A small-molecule ligand and the protein it binds are described below.
Small molecule (SMILES): O=C(O)C1=C[C@@H](OP(=O)(O)O)[C@@H](O)[C@H](O)C1

Sequence of chain 1.A:
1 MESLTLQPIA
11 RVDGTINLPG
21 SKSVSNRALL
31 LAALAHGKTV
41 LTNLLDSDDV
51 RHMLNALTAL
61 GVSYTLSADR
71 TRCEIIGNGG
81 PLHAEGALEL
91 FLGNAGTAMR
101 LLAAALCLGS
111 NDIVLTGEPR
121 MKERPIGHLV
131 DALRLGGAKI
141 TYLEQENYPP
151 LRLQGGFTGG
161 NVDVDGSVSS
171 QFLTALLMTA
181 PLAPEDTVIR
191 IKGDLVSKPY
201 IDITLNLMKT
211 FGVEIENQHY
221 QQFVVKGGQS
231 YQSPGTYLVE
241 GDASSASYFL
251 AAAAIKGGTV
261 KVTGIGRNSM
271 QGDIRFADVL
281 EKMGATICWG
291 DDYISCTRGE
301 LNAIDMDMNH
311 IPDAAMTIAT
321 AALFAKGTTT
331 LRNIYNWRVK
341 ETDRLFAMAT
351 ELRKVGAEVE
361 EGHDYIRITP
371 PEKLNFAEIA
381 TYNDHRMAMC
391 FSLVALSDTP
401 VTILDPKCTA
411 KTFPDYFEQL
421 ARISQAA

Binding-site contacts:
Ligand atom O3 contacts residue GPJ1 of chain 1.B at 2.8 Å (h-bond).
Ligand atom O7 contacts residue ASN336 of chain 1.A at 2.9 Å (h-bond).
Ligand atom C1 contacts residue GLN171 of chain 1.A at 3.5 Å.
Ligand atom O2 contacts residue LYS340 of chain 1.A at 2.9 Å (salt-bridge).
Ligand atom O6 contacts residue SER170 of chain 1.A at 2.6 Å (h-bond).
Ligand atom O4 contacts residue GLN171 of chain 1.A at 3.6 Å.
Ligand atom C5 contacts residue GLN171 of chain 1.A at 3.7 Å.
Ligand atom C7 contacts residue ARG27 of chain 1.A at 3.5 Å.
Ligand atom P1 contacts residue SER169 of chain 1.A at 3.6 Å.
Ligand atom O4 contacts residue TYR200 of chain 1.A at 3.7 Å.
Ligand atom O6 contacts residue GLN171 of chain 1.A at 3.6 Å.
Ligand atom O3 contacts residue LYS22 of chain 1.A at 2.7 Å (salt-bridge).
Ligand atom O5 contacts residue SER23 of chain 1.A at 2.6 Å (h-bond).
Ligand atom O3 contacts residue ASP313 of chain 1.A at 2.7 Å (salt-bridge).
Ligand atom C5 contacts residue LYS22 of chain 1.A at 3.7 Å.
Ligand atom O5 contacts residue TYR200 of chain 1.A at 3.5 Å.
Ligand atom O2 contacts residue GPJ1 of chain 1.B at 3.8 Å.
Ligand atom O8 contacts residue LYS340 of chain 1.A at 3.7 Å.
Ligand atom C7 contacts residue SER23 of chain 1.A at 3.6 Å.
Ligand atom O2 contacts residue ASP313 of chain 1.A at 2.8 Å (salt-bridge).
Ligand atom P1 contacts residue SER197 of chain 1.A at 3.6 Å.
Ligand atom C2 contacts residue TYR200 of chain 1.A at 3.5 Å (hydrophobic).
Ligand atom O7 contacts residue LYS340 of chain 1.A at 2.7 Å (salt-bridge).
Ligand atom C7 contacts residue TYR200 of chain 1.A at 3.3 Å (hydrophobic).
Ligand atom C2 contacts residue GLN171 of chain 1.A at 3.6 Å.
Ligand atom C5 contacts residue ASP313 of chain 1.A at 3.5 Å.
Ligand atom O7 contacts residue SER197 of chain 1.A at 2.6 Å (h-bond).
Ligand atom C4 contacts residue ASP313 of chain 1.A at 3.3 Å.
Ligand atom C1 contacts residue TYR200 of chain 1.A at 3.4 Å (hydrophobic).
Ligand atom O4 contacts residue ARG27 of chain 1.A at 2.8 Å (salt-bridge).
Ligand atom C6 contacts residue SER23 of chain 1.A at 3.6 Å.
Ligand atom O5 contacts residue THR97 of chain 1.A at 3.6 Å.
Ligand atom O8 contacts residue SER169 of chain 1.A at 2.6 Å (h-bond).
Ligand atom O8 contacts residue ASN336 of chain 1.A at 3.7 Å.
Ligand atom C5 contacts residue GPJ1 of chain 1.B at 3.6 Å.
Ligand atom O5 contacts residue ARG27 of chain 1.A at 2.8 Å (salt-bridge).
Ligand atom O1 contacts residue GLN171 of chain 1.A at 3.5 Å (h-bond).
Ligand atom O6 contacts residue SER197 of chain 1.A at 3.4 Å.
Ligand atom C6 contacts residue GLN171 of chain 1.A at 3.7 Å.
Ligand atom O6 contacts residue SER169 of chain 1.A at 3.4 Å (h-bond).